Binding-site contacts:
Ligand atom O7 contacts residue LEU900 of chain 1.B at 3.7 Å.
Ligand atom C5 contacts residue LEU900 of chain 1.B at 3.9 Å (hydrophobic).
Ligand atom N2 contacts residue ASN695 of chain 1.B at 2.9 Å (h-bond).
Ligand atom C2 contacts residue ASN695 of chain 1.B at 2.5 Å.
Ligand atom C5 contacts residue GLN904 of chain 1.B at 4.2 Å.
Ligand atom O5 contacts residue ASN695 of chain 1.B at 2.4 Å (h-bond).
Ligand atom C8 contacts residue ASN903 of chain 1.B at 3.8 Å.
Ligand atom O7 contacts residue ASN695 of chain 1.B at 3.1 Å (h-bond).
Ligand atom O4 contacts residue LEU900 of chain 1.B at 3.8 Å.
Ligand atom C8 contacts residue LEU900 of chain 1.B at 4.3 Å (hydrophobic).
Ligand atom C7 contacts residue LEU900 of chain 1.B at 4.1 Å (hydrophobic).
Ligand atom C4 contacts residue ASN695 of chain 1.B at 4.2 Å.
Ligand atom C5 contacts residue ASN695 of chain 1.B at 3.7 Å.
Ligand atom C7 contacts residue ASN695 of chain 1.B at 3.2 Å.
Ligand atom O7 contacts residue GLN1049 of chain 1.B at 4.1 Å.
Ligand atom C3 contacts residue LEU900 of chain 1.B at 4.3 Å (hydrophobic).
Ligand atom C1 contacts residue LEU900 of chain 1.B at 4.4 Å (hydrophobic).
Ligand atom C3 contacts residue ASN695 of chain 1.B at 3.8 Å.
Ligand atom C8 contacts residue ASN695 of chain 1.B at 4.3 Å.
Ligand atom C1 contacts residue ASN695 of chain 1.B at 1.4 Å.
Ligand atom C4 contacts residue LEU900 of chain 1.B at 4.2 Å (hydrophobic).
Ligand atom C6 contacts residue GLN904 of chain 1.B at 4.3 Å.

Sequence of chain 1.B:
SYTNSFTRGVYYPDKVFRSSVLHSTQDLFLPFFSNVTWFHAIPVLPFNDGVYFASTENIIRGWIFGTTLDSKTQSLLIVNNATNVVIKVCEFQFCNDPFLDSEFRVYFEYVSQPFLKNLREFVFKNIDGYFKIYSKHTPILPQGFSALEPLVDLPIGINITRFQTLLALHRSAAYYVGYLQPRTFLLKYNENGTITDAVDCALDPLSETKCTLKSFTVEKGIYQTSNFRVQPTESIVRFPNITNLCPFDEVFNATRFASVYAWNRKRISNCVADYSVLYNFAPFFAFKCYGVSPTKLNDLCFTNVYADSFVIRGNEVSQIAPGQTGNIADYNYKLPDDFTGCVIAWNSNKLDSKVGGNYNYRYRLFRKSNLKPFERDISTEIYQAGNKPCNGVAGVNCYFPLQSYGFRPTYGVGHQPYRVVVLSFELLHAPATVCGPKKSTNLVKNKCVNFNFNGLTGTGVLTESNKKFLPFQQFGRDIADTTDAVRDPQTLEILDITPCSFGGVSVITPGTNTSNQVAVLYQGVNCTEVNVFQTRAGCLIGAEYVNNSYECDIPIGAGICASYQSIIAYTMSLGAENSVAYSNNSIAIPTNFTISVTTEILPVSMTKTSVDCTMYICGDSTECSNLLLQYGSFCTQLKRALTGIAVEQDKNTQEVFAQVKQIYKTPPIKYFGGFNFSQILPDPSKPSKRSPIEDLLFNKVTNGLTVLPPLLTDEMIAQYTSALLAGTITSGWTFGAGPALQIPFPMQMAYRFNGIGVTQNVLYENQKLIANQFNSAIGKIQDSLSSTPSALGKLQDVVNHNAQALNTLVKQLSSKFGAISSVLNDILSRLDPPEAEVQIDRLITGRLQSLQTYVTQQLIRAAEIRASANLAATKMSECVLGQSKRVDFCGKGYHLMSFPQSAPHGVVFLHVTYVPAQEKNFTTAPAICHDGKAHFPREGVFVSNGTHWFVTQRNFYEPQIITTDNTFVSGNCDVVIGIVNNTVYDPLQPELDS

The protein below binds the small molecule below.
Small molecule (SMILES): CC(=O)N[C@H]1[C@H](O[C@H]2[C@H](O)[C@@H](NC(C)=O)CO[C@@H]2CO)O[C@H](CO)[C@@H](O)[C@@H]1O